Binding-site contacts:
Ligand atom N2 contacts residue THR20 of chain 1.A at 4.4 Å.
Ligand atom C4 contacts residue ASN18 of chain 1.A at 4.2 Å.
Ligand atom O7 contacts residue ASN18 of chain 1.A at 3.7 Å.
Ligand atom O5 contacts residue ILE17 of chain 1.A at 3.6 Å.
Ligand atom C6 contacts residue ILE17 of chain 1.A at 4.2 Å (hydrophobic).
Ligand atom C6 contacts residue HIS21 of chain 1.A at 4.1 Å.
Ligand atom C8 contacts residue THR20 of chain 1.A at 4.5 Å.
Ligand atom C1 contacts residue ASN18 of chain 1.A at 1.4 Å.
Ligand atom C5 contacts residue ASN18 of chain 1.A at 3.7 Å.
Ligand atom C2 contacts residue ASN18 of chain 1.A at 2.5 Å.
Ligand atom N2 contacts residue ASN18 of chain 1.A at 3.0 Å (h-bond).
Ligand atom O5 contacts residue ASN18 of chain 1.A at 2.4 Å (h-bond).
Ligand atom C7 contacts residue ASN18 of chain 1.A at 3.5 Å.
Ligand atom O6 contacts residue ILE17 of chain 1.A at 4.2 Å.
Ligand atom C8 contacts residue ASN18 of chain 1.A at 4.5 Å.
Ligand atom C1 contacts residue ILE17 of chain 1.A at 4.4 Å (hydrophobic).
Ligand atom O5 contacts residue HIS21 of chain 1.A at 4.1 Å.
Ligand atom C5 contacts residue HIS21 of chain 1.A at 4.2 Å.
Ligand atom C1 contacts residue HIS21 of chain 1.A at 4.3 Å.
Ligand atom C3 contacts residue ASN18 of chain 1.A at 3.8 Å.

Sequence of chain 1.A:
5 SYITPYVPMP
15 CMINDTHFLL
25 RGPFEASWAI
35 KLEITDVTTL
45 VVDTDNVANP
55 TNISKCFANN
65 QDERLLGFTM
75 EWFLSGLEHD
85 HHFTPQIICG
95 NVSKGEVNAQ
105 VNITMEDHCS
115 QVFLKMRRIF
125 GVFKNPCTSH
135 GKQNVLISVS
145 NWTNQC

A small-molecule ligand and the protein it binds are described below.
Small molecule (SMILES): CC(=O)N[C@@H]1[C@@H](O)[C@H](O)[C@@H](CO)O[C@H]1O